This protein binds this small molecule.
Small molecule (SMILES): Cc1ccc(-c2cn(-c3cccc(CP(=O)(O)O)c3)nn2)cc1

Sequence of chain 1.B:
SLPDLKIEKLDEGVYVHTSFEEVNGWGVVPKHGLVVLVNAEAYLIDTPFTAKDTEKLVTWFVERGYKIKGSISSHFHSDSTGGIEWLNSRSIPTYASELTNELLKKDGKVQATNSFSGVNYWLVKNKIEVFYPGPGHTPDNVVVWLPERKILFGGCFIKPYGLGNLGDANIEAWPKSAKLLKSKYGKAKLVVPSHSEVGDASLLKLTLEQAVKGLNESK

Binding-site contacts:
Ligand atom C07 contacts residue ASN165 of chain 1.B at 3.7 Å.
Ligand atom C17 contacts residue ITK1 of chain 1.L at 3.7 Å.
Ligand atom C16 contacts residue ITK1 of chain 1.L at 3.6 Å.
Ligand atom C22 contacts residue ITK1 of chain 1.L at 3.8 Å.
Ligand atom O01 contacts residue GLY164 of chain 1.B at 3.4 Å.
Ligand atom O01 contacts residue HIS137 of chain 1.B at 3.6 Å.
Ligand atom C21 contacts residue SER196 of chain 1.B at 3.5 Å.
Ligand atom O03 contacts residue LYS159 of chain 1.B at 3.8 Å.
Ligand atom C08 contacts residue ITK1 of chain 1.L at 3.7 Å.
Ligand atom O01 contacts residue ASN165 of chain 1.B at 3.0 Å (h-bond).
Ligand atom C07 contacts residue GLY164 of chain 1.B at 3.8 Å.
Ligand atom O04 contacts residue HIS137 of chain 1.B at 3.5 Å.
Ligand atom O04 contacts residue ITK1 of chain 1.L at 2.6 Å (h-bond).
Ligand atom C05 contacts residue HIS195 of chain 1.B at 3.5 Å.
Ligand atom O03 contacts residue ZN1 of chain 1.J at 2.0 Å.
Ligand atom C09 contacts residue GLY164 of chain 1.B at 3.6 Å.
Ligand atom C07 contacts residue ITK1 of chain 1.L at 3.3 Å.
Ligand atom P02 contacts residue ITK1 of chain 1.L at 3.6 Å.
Ligand atom C23 contacts residue HIS195 of chain 1.B at 3.7 Å.
Ligand atom C10 contacts residue ITK1 of chain 1.L at 3.8 Å.
Ligand atom O03 contacts residue ITK1 of chain 1.L at 3.3 Å (h-bond).
Ligand atom O03 contacts residue ZN1 of chain 1.I at 3.7 Å.
Ligand atom C20 contacts residue TYR161 of chain 1.B at 3.7 Å (hydrophobic).
Ligand atom N12 contacts residue HIS195 of chain 1.B at 3.7 Å.
Ligand atom O03 contacts residue CYS156 of chain 1.B at 3.3 Å.
Ligand atom O03 contacts residue HIS137 of chain 1.B at 3.5 Å.
Ligand atom O04 contacts residue ZN1 of chain 1.J at 3.7 Å.
Ligand atom P02 contacts residue HIS137 of chain 1.B at 3.7 Å.
Ligand atom O03 contacts residue HIS195 of chain 1.B at 2.8 Å (h-bond).
Ligand atom C08 contacts residue GLY164 of chain 1.B at 3.6 Å.
Ligand atom O01 contacts residue LYS159 of chain 1.B at 2.8 Å (salt-bridge).
Ligand atom P02 contacts residue HIS195 of chain 1.B at 3.8 Å.
Ligand atom C23 contacts residue ITK1 of chain 1.L at 3.7 Å.
Ligand atom C08 contacts residue TRP26 of chain 1.B at 3.5 Å (hydrophobic).
Ligand atom P02 contacts residue ZN1 of chain 1.J at 3.2 Å.
Ligand atom C06 contacts residue ITK1 of chain 1.L at 3.3 Å.
Ligand atom C05 contacts residue ZN1 of chain 1.J at 3.8 Å.
Ligand atom O04 contacts residue ASN165 of chain 1.B at 3.5 Å (h-bond).
Ligand atom N12 contacts residue LYS159 of chain 1.B at 3.7 Å.
Ligand atom C05 contacts residue ITK1 of chain 1.L at 3.3 Å.